This protein binds this small molecule.
Small molecule (SMILES): CC(=O)N[C@@H]1[C@@H](O)[C@H](O)[C@@H](CO)O[C@H]1O

Binding-site contacts:
Ligand atom O6 contacts residue SER500 of chain 1.B at 4.3 Å.
Ligand atom O7 contacts residue ALA525 of chain 1.B at 4.0 Å.
Ligand atom C6 contacts residue SER500 of chain 1.B at 3.9 Å.
Ligand atom C2 contacts residue ASN524 of chain 1.B at 2.1 Å.
Ligand atom C5 contacts residue ASN524 of chain 1.B at 3.4 Å.
Ligand atom C7 contacts residue ASN524 of chain 1.B at 3.2 Å.
Ligand atom C7 contacts residue ALA525 of chain 1.B at 4.4 Å (hydrophobic).
Ligand atom C3 contacts residue ASN524 of chain 1.B at 3.5 Å.
Ligand atom O7 contacts residue ASN524 of chain 1.B at 4.2 Å.
Ligand atom C8 contacts residue ASP523 of chain 1.B at 3.8 Å.
Ligand atom C1 contacts residue SER500 of chain 1.B at 3.7 Å.
Ligand atom O5 contacts residue SER500 of chain 1.B at 3.1 Å.
Ligand atom C4 contacts residue ASN524 of chain 1.B at 4.0 Å.
Ligand atom C1 contacts residue ASN524 of chain 1.B at 1.1 Å.
Ligand atom C8 contacts residue ASN524 of chain 1.B at 3.5 Å.
Ligand atom C5 contacts residue SER500 of chain 1.B at 3.9 Å.
Ligand atom O5 contacts residue ASN524 of chain 1.B at 2.2 Å (h-bond).
Ligand atom N2 contacts residue ASN524 of chain 1.B at 2.6 Å (h-bond).
Ligand atom C7 contacts residue ASP523 of chain 1.B at 4.4 Å.

Sequence of chain 1.B:
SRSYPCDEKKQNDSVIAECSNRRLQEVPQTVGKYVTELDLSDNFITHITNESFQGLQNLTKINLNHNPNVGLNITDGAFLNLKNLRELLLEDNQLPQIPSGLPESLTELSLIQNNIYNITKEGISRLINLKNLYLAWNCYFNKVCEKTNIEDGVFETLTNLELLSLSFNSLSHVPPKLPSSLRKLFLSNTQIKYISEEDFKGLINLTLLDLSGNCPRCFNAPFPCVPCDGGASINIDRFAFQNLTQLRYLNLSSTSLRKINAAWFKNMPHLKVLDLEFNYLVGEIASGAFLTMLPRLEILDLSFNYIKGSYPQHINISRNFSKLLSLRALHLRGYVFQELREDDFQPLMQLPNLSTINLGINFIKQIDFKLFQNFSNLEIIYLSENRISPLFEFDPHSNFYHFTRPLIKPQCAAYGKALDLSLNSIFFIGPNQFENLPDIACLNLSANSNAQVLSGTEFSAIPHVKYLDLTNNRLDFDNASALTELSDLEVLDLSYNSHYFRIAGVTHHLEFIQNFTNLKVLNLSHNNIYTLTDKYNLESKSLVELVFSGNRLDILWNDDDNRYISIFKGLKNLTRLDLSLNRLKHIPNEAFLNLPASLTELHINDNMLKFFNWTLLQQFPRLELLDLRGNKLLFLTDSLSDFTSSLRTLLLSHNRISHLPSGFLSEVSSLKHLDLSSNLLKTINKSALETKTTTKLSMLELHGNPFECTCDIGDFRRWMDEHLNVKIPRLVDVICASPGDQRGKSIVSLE